Sequence of chain 1.A:
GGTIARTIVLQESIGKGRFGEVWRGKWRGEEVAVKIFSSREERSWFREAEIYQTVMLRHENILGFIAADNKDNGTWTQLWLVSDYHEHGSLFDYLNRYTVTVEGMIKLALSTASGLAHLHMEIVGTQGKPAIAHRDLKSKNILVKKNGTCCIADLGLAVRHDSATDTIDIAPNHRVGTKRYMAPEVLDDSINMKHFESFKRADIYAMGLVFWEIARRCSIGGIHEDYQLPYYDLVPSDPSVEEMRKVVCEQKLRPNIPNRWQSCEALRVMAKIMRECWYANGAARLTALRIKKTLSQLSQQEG

This small molecule binds to this protein.
Small molecule (SMILES): COc1cc(Nc2cc(Oc3cc(C)c(C)nc3-c3ccccn3)ccn2)cc(OC)c1OC

Binding-site contacts:
Ligand atom C5 contacts residue HIS86 of chain 1.A at 3.5 Å.
Ligand atom C13 contacts residue SER83 of chain 1.A at 3.3 Å.
Ligand atom C32 contacts residue ILE14 of chain 1.A at 3.6 Å (hydrophobic).
Ligand atom C25 contacts residue SER83 of chain 1.A at 3.7 Å.
Ligand atom C25 contacts residue ASP84 of chain 1.A at 3.7 Å.
Ligand atom C26 contacts residue ALA33 of chain 1.A at 3.7 Å (hydrophobic).
Ligand atom N17 contacts residue LYS35 of chain 1.A at 3.4 Å.
Ligand atom C14 contacts residue SER83 of chain 1.A at 3.2 Å.
Ligand atom N6 contacts residue TYR85 of chain 1.A at 3.5 Å.
Ligand atom N27 contacts residue HIS86 of chain 1.A at 3.0 Å (h-bond).
Ligand atom C14 contacts residue LEU81 of chain 1.A at 3.5 Å (hydrophobic).
Ligand atom C14 contacts residue LYS35 of chain 1.A at 3.8 Å.
Ligand atom C23 contacts residue ASP154 of chain 1.A at 3.6 Å.
Ligand atom C12 contacts residue ALA33 of chain 1.A at 3.7 Å (hydrophobic).
Ligand atom C4 contacts residue GLY89 of chain 1.A at 3.5 Å.
Ligand atom C28 contacts residue GLY89 of chain 1.A at 3.6 Å.
Ligand atom O10 contacts residue VAL22 of chain 1.A at 3.3 Å.
Ligand atom C26 contacts residue ASP84 of chain 1.A at 3.1 Å.
Ligand atom C12 contacts residue SER83 of chain 1.A at 3.4 Å.
Ligand atom C34 contacts residue ILE14 of chain 1.A at 3.4 Å (hydrophobic).
Ligand atom N17 contacts residue LEU63 of chain 1.A at 3.7 Å.
Ligand atom C25 contacts residue ALA33 of chain 1.A at 3.5 Å (hydrophobic).
Ligand atom C14 contacts residue ALA33 of chain 1.A at 3.6 Å (hydrophobic).
Ligand atom C5 contacts residue GLY89 of chain 1.A at 3.5 Å.
Ligand atom O33 contacts residue ASP93 of chain 1.A at 3.4 Å (salt-bridge).
Ligand atom C29 contacts residue ILE14 of chain 1.A at 3.6 Å (hydrophobic).
Ligand atom C4 contacts residue HIS86 of chain 1.A at 3.5 Å.
Ligand atom C25 contacts residue LEU143 of chain 1.A at 3.7 Å (hydrophobic).
Ligand atom C32 contacts residue GLY89 of chain 1.A at 3.7 Å.
Ligand atom C1 contacts residue TYR85 of chain 1.A at 3.3 Å (hydrophobic).
Ligand atom C1 contacts residue GLU87 of chain 1.A at 3.5 Å.
Ligand atom N6 contacts residue HIS86 of chain 1.A at 2.9 Å (h-bond).
Ligand atom C26 contacts residue LEU143 of chain 1.A at 3.5 Å (hydrophobic).
Ligand atom C3 contacts residue GLY89 of chain 1.A at 3.6 Å.
Ligand atom C22 contacts residue ASN141 of chain 1.A at 3.7 Å.
Ligand atom C18 contacts residue LYS35 of chain 1.A at 3.8 Å.
Ligand atom N24 contacts residue LYS35 of chain 1.A at 3.0 Å (salt-bridge).
Ligand atom C15 contacts residue LYS35 of chain 1.A at 3.8 Å.
Ligand atom C29 contacts residue GLY89 of chain 1.A at 3.6 Å.
Ligand atom C26 contacts residue HIS86 of chain 1.A at 3.7 Å.